Sequence of chain 1.C:
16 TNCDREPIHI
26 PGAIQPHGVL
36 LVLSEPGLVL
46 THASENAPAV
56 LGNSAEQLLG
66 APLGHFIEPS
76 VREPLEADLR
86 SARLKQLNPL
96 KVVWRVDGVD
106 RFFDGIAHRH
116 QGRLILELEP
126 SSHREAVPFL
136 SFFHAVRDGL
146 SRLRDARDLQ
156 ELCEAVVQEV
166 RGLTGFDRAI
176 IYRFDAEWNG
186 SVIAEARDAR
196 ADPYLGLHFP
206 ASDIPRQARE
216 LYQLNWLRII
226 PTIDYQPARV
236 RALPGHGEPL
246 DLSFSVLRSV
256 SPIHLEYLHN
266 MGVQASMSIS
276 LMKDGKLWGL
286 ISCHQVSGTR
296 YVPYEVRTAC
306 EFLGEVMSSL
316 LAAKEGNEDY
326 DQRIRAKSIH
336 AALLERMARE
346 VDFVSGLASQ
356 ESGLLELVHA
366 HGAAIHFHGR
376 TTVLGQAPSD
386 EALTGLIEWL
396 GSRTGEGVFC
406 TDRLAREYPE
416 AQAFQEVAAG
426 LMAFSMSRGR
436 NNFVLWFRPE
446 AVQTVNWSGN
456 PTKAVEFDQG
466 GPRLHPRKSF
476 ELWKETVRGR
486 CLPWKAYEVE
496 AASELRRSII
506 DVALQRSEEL

Binding-site contacts:
Ligand atom OC contacts residue TYR262 of chain 1.C at 3.0 Å.
Ligand atom CGD contacts residue TYR217 of chain 1.C at 3.4 Å (hydrophobic).
Ligand atom CHA contacts residue TYR217 of chain 1.C at 2.9 Å (hydrophobic).
Ligand atom CMC contacts residue PRO471 of chain 1.C at 3.3 Å (hydrophobic).
Ligand atom C1A contacts residue HIS259 of chain 1.C at 3.0 Å.
Ligand atom C1C contacts residue ASP208 of chain 1.C at 3.3 Å.
Ligand atom CAD contacts residue TYR217 of chain 1.C at 2.9 Å (hydrophobic).
Ligand atom CBC contacts residue CYS18 of chain 1.C at 1.7 Å (hydrophobic).
Ligand atom O2A contacts residue SER271 of chain 1.C at 3.0 Å (h-bond).
Ligand atom CMC contacts residue SER207 of chain 1.C at 3.2 Å.
Ligand atom C1B contacts residue TYR262 of chain 1.C at 3.3 Å (hydrophobic).
Ligand atom C4B contacts residue SER287 of chain 1.C at 2.9 Å.
Ligand atom NA contacts residue HIS259 of chain 1.C at 3.0 Å (h-bond).
Ligand atom CAC contacts residue PRO210 of chain 1.C at 3.3 Å (hydrophobic).
Ligand atom C3D contacts residue TYR217 of chain 1.C at 3.4 Å (hydrophobic).
Ligand atom CBA contacts residue HIS259 of chain 1.C at 3.2 Å.
Ligand atom CGD contacts residue VAL255 of chain 1.C at 3.2 Å (hydrophobic).
Ligand atom O2D contacts residue VAL255 of chain 1.C at 3.0 Å.
Ligand atom CGD contacts residue ARG253 of chain 1.C at 3.2 Å.
Ligand atom C2A contacts residue HIS259 of chain 1.C at 3.4 Å.
Ligand atom OB contacts residue SER287 of chain 1.C at 2.5 Å (h-bond).
Ligand atom OC contacts residue ASP208 of chain 1.C at 2.7 Å (salt-bridge).
Ligand atom O2D contacts residue ARG253 of chain 1.C at 2.2 Å (salt-bridge).
Ligand atom CGA contacts residue SER271 of chain 1.C at 3.2 Å.
Ligand atom C2B contacts residue TYR262 of chain 1.C at 3.3 Å (hydrophobic).
Ligand atom C4A contacts residue HIS259 of chain 1.C at 3.3 Å.
Ligand atom ND contacts residue HIS259 of chain 1.C at 3.0 Å.
Ligand atom CHB contacts residue TYR262 of chain 1.C at 3.3 Å (hydrophobic).
Ligand atom CAC contacts residue CYS18 of chain 1.C at 2.2 Å (hydrophobic).
Ligand atom O1A contacts residue MET272 of chain 1.C at 3.3 Å (h-bond).
Ligand atom CMB contacts residue TYR262 of chain 1.C at 3.3 Å (hydrophobic).
Ligand atom O1D contacts residue TYR217 of chain 1.C at 2.6 Å (h-bond).
Ligand atom NC contacts residue ASP208 of chain 1.C at 2.9 Å (salt-bridge).
Ligand atom NB contacts residue SER287 of chain 1.C at 2.8 Å (h-bond).
Ligand atom OB contacts residue HIS289 of chain 1.C at 3.0 Å (h-bond).
Ligand atom O1A contacts residue SER273 of chain 1.C at 3.2 Å.
Ligand atom CMB contacts residue PHE204 of chain 1.C at 3.4 Å (hydrophobic).
Ligand atom CBB contacts residue PHE204 of chain 1.C at 3.2 Å (hydrophobic).
Ligand atom C3C contacts residue CYS18 of chain 1.C at 3.4 Å (hydrophobic).
Ligand atom O1A contacts residue SER271 of chain 1.C at 3.4 Å (h-bond).

The small molecule below binds the protein below.
Small molecule (SMILES): C=CC1=C(C)/C(=C/c2[nH]c(Cc3[nH]c(/C=C4\NC(=O)C(C)=C4C=C)c(C)c3CCC(=O)O)c(CCC(=O)O)c2C)NC1=O